Sequence of chain 1.A:
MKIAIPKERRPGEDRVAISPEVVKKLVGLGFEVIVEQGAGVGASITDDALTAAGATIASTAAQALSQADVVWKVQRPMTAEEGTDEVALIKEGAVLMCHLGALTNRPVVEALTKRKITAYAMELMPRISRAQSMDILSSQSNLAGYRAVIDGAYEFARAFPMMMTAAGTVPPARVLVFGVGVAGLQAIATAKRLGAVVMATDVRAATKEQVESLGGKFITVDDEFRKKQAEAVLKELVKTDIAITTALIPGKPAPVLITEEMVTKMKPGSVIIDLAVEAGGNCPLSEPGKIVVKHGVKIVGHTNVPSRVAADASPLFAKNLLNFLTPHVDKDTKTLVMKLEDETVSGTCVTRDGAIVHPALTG

Binding-site contacts:
Ligand atom C5 contacts residue LYS316 of chain 1.B at 4.0 Å.
Ligand atom O6 contacts residue GLU155 of chain 1.B at 3.7 Å.
Ligand atom O5 contacts residue LYS316 of chain 1.B at 3.4 Å (salt-bridge).
Ligand atom C4 contacts residue TYR154 of chain 1.B at 4.3 Å (hydrophobic).
Ligand atom C6 contacts residue TYR154 of chain 1.B at 3.5 Å (hydrophobic).
Ligand atom C6 contacts residue LYS316 of chain 1.B at 3.2 Å.
Ligand atom C5 contacts residue TYR154 of chain 1.B at 3.6 Å (hydrophobic).
Ligand atom O6 contacts residue PHE156 of chain 1.B at 4.3 Å.
Ligand atom C5 contacts residue LYS316 of chain 1.B at 4.3 Å.
Ligand atom O6 contacts residue TYR154 of chain 1.B at 4.1 Å.
Ligand atom O6 contacts residue LYS316 of chain 1.B at 2.9 Å (salt-bridge).
Ligand atom O5 contacts residue GLU155 of chain 1.B at 4.2 Å.
Ligand atom O3 contacts residue ARG326 of chain 1.A at 3.4 Å (salt-bridge).
Ligand atom C6 contacts residue GLU155 of chain 1.B at 3.7 Å.
Ligand atom C4 contacts residue ARG326 of chain 1.A at 4.3 Å.
Ligand atom O6 contacts residue LYS316 of chain 1.B at 4.1 Å.
Ligand atom O6 contacts residue GLU155 of chain 1.B at 4.2 Å.
Ligand atom O4 contacts residue TYR154 of chain 1.B at 3.9 Å.
Ligand atom C5 contacts residue GLU155 of chain 1.B at 4.3 Å.
Ligand atom O4 contacts residue ARG147 of chain 1.A at 2.6 Å (salt-bridge).
Ligand atom C6 contacts residue LYS316 of chain 1.B at 3.4 Å.
Ligand atom O6 contacts residue ALA157 of chain 1.B at 4.4 Å.
Ligand atom C4 contacts residue ARG147 of chain 1.A at 3.8 Å.
Ligand atom C6 contacts residue PHE156 of chain 1.B at 4.3 Å (hydrophobic).
Ligand atom O5 contacts residue LYS316 of chain 1.B at 4.1 Å.
Ligand atom O4 contacts residue ASP14 of chain 1.A at 4.2 Å.
Ligand atom O4 contacts residue ARG326 of chain 1.A at 3.5 Å.
Ligand atom C5 contacts residue ARG147 of chain 1.A at 3.9 Å.
Ligand atom O6 contacts residue ARG326 of chain 1.A at 4.3 Å.
Ligand atom C3 contacts residue ARG326 of chain 1.A at 3.8 Å.

The small molecule below binds the protein below.
Small molecule (SMILES): OC[C@H]1O[C@@](CO)(O[C@H]2O[C@H](CO)[C@@H](O)[C@H](O)[C@H]2O)[C@@H](O)[C@@H]1O

Sequence of chain 1.B:
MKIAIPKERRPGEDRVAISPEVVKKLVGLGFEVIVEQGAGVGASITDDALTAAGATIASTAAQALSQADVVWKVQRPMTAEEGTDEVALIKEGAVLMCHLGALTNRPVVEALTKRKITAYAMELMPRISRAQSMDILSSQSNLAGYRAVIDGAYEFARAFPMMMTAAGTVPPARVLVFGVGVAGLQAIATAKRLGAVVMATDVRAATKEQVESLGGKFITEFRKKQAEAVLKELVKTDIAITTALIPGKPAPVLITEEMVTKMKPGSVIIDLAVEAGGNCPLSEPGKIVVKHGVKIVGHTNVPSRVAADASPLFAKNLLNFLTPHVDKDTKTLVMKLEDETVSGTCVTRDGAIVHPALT